Binding-site contacts:
Ligand atom CA contacts residue ASP163 of chain 1.B at 4.0 Å.
Ligand atom O contacts residue THR246 of chain 1.B at 3.7 Å.
Ligand atom CB contacts residue GLU132 of chain 1.B at 3.3 Å.
Ligand atom O3 contacts residue GLU132 of chain 1.B at 2.9 Å (salt-bridge).
Ligand atom O3 contacts residue MN1 of chain 1.G at 2.3 Å.
Ligand atom O contacts residue GLY245 of chain 1.B at 3.9 Å.
Ligand atom OXT contacts residue VAL84 of chain 1.B at 2.8 Å (h-bond).
Ligand atom OXT contacts residue THR246 of chain 1.B at 3.7 Å.
Ligand atom OXT contacts residue PRO83 of chain 1.B at 3.9 Å.
Ligand atom CA contacts residue GLU132 of chain 1.B at 3.1 Å.
Ligand atom C contacts residue TYR82 of chain 1.B at 4.2 Å (hydrophobic).
Ligand atom C contacts residue PRO83 of chain 1.B at 3.7 Å (hydrophobic).
Ligand atom C contacts residue ASP163 of chain 1.B at 4.4 Å.
Ligand atom C contacts residue MN1 of chain 1.G at 2.9 Å.
Ligand atom C contacts residue THR246 of chain 1.B at 4.0 Å.
Ligand atom O3 contacts residue LYS176 of chain 1.B at 2.7 Å (salt-bridge).
Ligand atom O contacts residue ASP163 of chain 1.B at 4.1 Å.
Ligand atom O contacts residue TYR82 of chain 1.B at 3.4 Å (h-bond).
Ligand atom O3 contacts residue PHE105 of chain 1.B at 3.5 Å.
Ligand atom C contacts residue LYS176 of chain 1.B at 4.5 Å.
Ligand atom O contacts residue PRO83 of chain 1.B at 3.8 Å.
Ligand atom CA contacts residue PRO83 of chain 1.B at 4.0 Å (hydrophobic).
Ligand atom C contacts residue GLU132 of chain 1.B at 3.2 Å.
Ligand atom O3 contacts residue GLU134 of chain 1.B at 4.2 Å.
Ligand atom CA contacts residue VAL84 of chain 1.B at 4.1 Å (hydrophobic).
Ligand atom O contacts residue GLU134 of chain 1.B at 3.3 Å (salt-bridge).
Ligand atom O contacts residue MN1 of chain 1.G at 2.2 Å.
Ligand atom CA contacts residue PHE105 of chain 1.B at 4.3 Å (hydrophobic).
Ligand atom CB contacts residue LYS176 of chain 1.B at 3.4 Å.
Ligand atom O3 contacts residue PRO83 of chain 1.B at 4.4 Å.
Ligand atom O contacts residue VAL84 of chain 1.B at 3.4 Å (h-bond).
Ligand atom CA contacts residue MN1 of chain 1.G at 2.9 Å.
Ligand atom OXT contacts residue GLU132 of chain 1.B at 3.9 Å.
Ligand atom O contacts residue GLU132 of chain 1.B at 3.2 Å (salt-bridge).
Ligand atom CB contacts residue MN1 of chain 1.G at 4.3 Å.
Ligand atom O3 contacts residue ASP163 of chain 1.B at 2.9 Å (salt-bridge).
Ligand atom C contacts residue VAL84 of chain 1.B at 3.3 Å (hydrophobic).
Ligand atom CA contacts residue LYS176 of chain 1.B at 3.3 Å.
Ligand atom C contacts residue GLU134 of chain 1.B at 4.3 Å.
Ligand atom OXT contacts residue MN1 of chain 1.G at 4.0 Å.

Sequence of chain 1.B:
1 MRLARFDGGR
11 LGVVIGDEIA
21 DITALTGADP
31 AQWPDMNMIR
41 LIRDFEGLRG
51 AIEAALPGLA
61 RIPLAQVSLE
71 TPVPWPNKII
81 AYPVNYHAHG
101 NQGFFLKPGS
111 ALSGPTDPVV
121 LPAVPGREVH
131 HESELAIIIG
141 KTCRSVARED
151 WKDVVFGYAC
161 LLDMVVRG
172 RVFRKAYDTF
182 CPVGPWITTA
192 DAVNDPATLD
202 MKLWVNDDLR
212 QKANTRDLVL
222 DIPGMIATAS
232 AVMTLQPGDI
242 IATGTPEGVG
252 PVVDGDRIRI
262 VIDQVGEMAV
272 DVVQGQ

The protein below binds the small molecule below.
Small molecule (SMILES): CC(=O)C(=O)O